The protein below binds the small molecule below.
Small molecule (SMILES): O=P(O)(O)O[C@@H]1C(O)[C@H](OP(=O)(O)O)[C@@H](OP(=O)(O)O)C(OP(=O)(O)OP(=O)(O)O)[C@H]1OP(=O)(O)O

Binding-site contacts:
Ligand atom O21 contacts residue ARG108 of chain 1.B at 2.7 Å (salt-bridge).
Ligand atom O55 contacts residue PO41 of chain 1.E at 2.5 Å (h-bond).
Ligand atom O44 contacts residue GLY74 of chain 1.B at 3.5 Å.
Ligand atom O75 contacts residue GLY74 of chain 1.B at 3.1 Å.
Ligand atom O65 contacts residue ARG144 of chain 1.B at 3.3 Å (salt-bridge).
Ligand atom O35 contacts residue LYS107 of chain 1.B at 3.5 Å.
Ligand atom O26 contacts residue LYS110 of chain 1.B at 3.5 Å.
Ligand atom O36 contacts residue LYS142 of chain 1.B at 3.0 Å.
Ligand atom O41 contacts residue LYS142 of chain 1.B at 2.6 Å (salt-bridge).
Ligand atom O34 contacts residue GLY74 of chain 1.B at 3.8 Å.
Ligand atom PA6 contacts residue ARG108 of chain 1.B at 3.5 Å.
Ligand atom PA1 contacts residue LYS142 of chain 1.B at 3.6 Å.
Ligand atom O34 contacts residue ASN75 of chain 1.B at 3.7 Å.
Ligand atom O11 contacts residue LYS142 of chain 1.B at 3.2 Å (salt-bridge).
Ligand atom O11 contacts residue ARG108 of chain 1.B at 3.7 Å.
Ligand atom C2 contacts residue LYS76 of chain 1.B at 3.8 Å.
Ligand atom PA5 contacts residue PO41 of chain 1.E at 3.6 Å.
Ligand atom O12 contacts residue LYS76 of chain 1.B at 3.0 Å (salt-bridge).
Ligand atom O35 contacts residue ARG108 of chain 1.B at 3.9 Å.
Ligand atom O46 contacts residue ARG108 of chain 1.B at 2.8 Å (salt-bridge).
Ligand atom O16 contacts residue ARG108 of chain 1.B at 3.1 Å (salt-bridge).
Ligand atom O55 contacts residue ARG112 of chain 1.B at 3.1 Å (salt-bridge).
Ligand atom O25 contacts residue HIS111 of chain 1.B at 3.5 Å (h-bond).
Ligand atom O45 contacts residue ARG112 of chain 1.B at 3.1 Å (salt-bridge).
Ligand atom O26 contacts residue HIS111 of chain 1.B at 3.2 Å.
Ligand atom PB5 contacts residue PO41 of chain 1.E at 3.5 Å.
Ligand atom PA1 contacts residue ARG108 of chain 1.B at 3.9 Å.
Ligand atom O36 contacts residue HIS111 of chain 1.B at 3.5 Å.
Ligand atom O65 contacts residue HIS111 of chain 1.B at 2.5 Å (h-bond).
Ligand atom O46 contacts residue LYS142 of chain 1.B at 3.6 Å.
Ligand atom C1 contacts residue ARG108 of chain 1.B at 3.8 Å.
Ligand atom O43 contacts residue LYS76 of chain 1.B at 2.9 Å (salt-bridge).
Ligand atom O46 contacts residue LYS110 of chain 1.B at 2.7 Å (salt-bridge).
Ligand atom O45 contacts residue PO41 of chain 1.E at 3.4 Å (h-bond).
Ligand atom O26 contacts residue ARG108 of chain 1.B at 3.7 Å.
Ligand atom O25 contacts residue PO41 of chain 1.E at 2.5 Å (h-bond).
Ligand atom O75 contacts residue ASN75 of chain 1.B at 3.0 Å (h-bond).
Ligand atom O55 contacts residue HIS111 of chain 1.B at 3.8 Å.
Ligand atom O13 contacts residue LYS76 of chain 1.B at 2.9 Å (salt-bridge).
Ligand atom PA3 contacts residue LYS76 of chain 1.B at 3.5 Å.

Sequence of chain 1.B:
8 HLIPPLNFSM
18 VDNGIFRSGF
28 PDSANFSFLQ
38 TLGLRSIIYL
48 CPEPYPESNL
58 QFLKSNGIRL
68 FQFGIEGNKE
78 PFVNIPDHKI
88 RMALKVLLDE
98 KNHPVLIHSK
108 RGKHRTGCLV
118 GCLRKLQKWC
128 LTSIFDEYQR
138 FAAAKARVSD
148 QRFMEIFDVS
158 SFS